Sequence of chain 1.G:
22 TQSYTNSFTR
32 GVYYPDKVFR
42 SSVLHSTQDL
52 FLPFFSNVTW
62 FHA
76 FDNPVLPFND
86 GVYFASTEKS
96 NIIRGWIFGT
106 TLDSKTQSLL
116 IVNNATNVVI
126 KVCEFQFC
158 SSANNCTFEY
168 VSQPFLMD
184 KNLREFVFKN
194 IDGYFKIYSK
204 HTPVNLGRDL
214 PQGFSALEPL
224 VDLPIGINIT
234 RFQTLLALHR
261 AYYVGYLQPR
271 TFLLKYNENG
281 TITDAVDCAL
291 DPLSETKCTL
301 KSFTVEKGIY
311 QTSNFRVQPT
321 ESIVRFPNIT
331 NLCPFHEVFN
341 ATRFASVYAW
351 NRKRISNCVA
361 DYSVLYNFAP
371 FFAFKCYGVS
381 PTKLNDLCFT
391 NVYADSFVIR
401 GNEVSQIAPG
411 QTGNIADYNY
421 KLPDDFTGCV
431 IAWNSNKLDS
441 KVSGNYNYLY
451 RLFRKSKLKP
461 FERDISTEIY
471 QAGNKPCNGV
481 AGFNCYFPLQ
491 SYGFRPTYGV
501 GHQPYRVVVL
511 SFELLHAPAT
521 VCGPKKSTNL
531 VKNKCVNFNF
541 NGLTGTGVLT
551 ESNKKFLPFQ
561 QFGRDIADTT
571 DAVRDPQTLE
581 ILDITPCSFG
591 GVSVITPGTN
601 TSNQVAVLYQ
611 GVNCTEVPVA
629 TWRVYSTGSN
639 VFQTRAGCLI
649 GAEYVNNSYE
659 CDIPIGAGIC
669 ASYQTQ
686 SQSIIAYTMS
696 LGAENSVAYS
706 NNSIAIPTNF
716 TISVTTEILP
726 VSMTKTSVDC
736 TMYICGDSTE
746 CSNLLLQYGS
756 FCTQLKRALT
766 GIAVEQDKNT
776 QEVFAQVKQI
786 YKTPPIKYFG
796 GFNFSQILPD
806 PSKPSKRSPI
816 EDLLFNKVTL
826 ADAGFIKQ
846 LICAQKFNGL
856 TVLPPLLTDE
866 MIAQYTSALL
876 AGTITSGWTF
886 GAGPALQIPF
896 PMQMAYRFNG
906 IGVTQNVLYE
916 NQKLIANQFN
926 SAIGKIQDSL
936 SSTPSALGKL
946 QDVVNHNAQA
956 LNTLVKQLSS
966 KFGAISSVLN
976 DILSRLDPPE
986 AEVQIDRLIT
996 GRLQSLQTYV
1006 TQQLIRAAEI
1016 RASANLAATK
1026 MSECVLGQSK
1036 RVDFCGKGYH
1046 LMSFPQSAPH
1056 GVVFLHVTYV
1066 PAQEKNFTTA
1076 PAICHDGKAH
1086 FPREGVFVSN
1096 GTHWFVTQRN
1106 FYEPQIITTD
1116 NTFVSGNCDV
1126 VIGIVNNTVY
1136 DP

This small molecule binds to this protein.
Small molecule (SMILES): CC(=O)N[C@H]1[C@H](O[C@H]2[C@H](O)[C@@H](NC(C)=O)CO[C@@H]2CO)O[C@H](CO)[C@@H](O)[C@@H]1O

Binding-site contacts:
Ligand atom C4 contacts residue ASN706 of chain 1.G at 4.2 Å.
Ligand atom C1 contacts residue ASN706 of chain 1.G at 1.4 Å.
Ligand atom C7 contacts residue ASN706 of chain 1.G at 3.1 Å.
Ligand atom C6 contacts residue TYR793 of chain 1.A at 3.6 Å (hydrophobic).
Ligand atom C8 contacts residue SER705 of chain 1.G at 3.3 Å.
Ligand atom O7 contacts residue ASN706 of chain 1.G at 3.1 Å (h-bond).
Ligand atom C7 contacts residue SER705 of chain 1.G at 4.2 Å.
Ligand atom O5 contacts residue ASN706 of chain 1.G at 2.4 Å (h-bond).
Ligand atom O5 contacts residue TYR793 of chain 1.A at 4.1 Å.
Ligand atom C5 contacts residue TYR793 of chain 1.A at 3.8 Å (hydrophobic).
Ligand atom C8 contacts residue ASN706 of chain 1.G at 4.3 Å.
Ligand atom C5 contacts residue ASN706 of chain 1.G at 3.7 Å.
Ligand atom C2 contacts residue ASN706 of chain 1.G at 2.4 Å.
Ligand atom N2 contacts residue ASN706 of chain 1.G at 2.9 Å (h-bond).
Ligand atom C3 contacts residue ASN706 of chain 1.G at 3.8 Å.

Sequence of chain 1.A:
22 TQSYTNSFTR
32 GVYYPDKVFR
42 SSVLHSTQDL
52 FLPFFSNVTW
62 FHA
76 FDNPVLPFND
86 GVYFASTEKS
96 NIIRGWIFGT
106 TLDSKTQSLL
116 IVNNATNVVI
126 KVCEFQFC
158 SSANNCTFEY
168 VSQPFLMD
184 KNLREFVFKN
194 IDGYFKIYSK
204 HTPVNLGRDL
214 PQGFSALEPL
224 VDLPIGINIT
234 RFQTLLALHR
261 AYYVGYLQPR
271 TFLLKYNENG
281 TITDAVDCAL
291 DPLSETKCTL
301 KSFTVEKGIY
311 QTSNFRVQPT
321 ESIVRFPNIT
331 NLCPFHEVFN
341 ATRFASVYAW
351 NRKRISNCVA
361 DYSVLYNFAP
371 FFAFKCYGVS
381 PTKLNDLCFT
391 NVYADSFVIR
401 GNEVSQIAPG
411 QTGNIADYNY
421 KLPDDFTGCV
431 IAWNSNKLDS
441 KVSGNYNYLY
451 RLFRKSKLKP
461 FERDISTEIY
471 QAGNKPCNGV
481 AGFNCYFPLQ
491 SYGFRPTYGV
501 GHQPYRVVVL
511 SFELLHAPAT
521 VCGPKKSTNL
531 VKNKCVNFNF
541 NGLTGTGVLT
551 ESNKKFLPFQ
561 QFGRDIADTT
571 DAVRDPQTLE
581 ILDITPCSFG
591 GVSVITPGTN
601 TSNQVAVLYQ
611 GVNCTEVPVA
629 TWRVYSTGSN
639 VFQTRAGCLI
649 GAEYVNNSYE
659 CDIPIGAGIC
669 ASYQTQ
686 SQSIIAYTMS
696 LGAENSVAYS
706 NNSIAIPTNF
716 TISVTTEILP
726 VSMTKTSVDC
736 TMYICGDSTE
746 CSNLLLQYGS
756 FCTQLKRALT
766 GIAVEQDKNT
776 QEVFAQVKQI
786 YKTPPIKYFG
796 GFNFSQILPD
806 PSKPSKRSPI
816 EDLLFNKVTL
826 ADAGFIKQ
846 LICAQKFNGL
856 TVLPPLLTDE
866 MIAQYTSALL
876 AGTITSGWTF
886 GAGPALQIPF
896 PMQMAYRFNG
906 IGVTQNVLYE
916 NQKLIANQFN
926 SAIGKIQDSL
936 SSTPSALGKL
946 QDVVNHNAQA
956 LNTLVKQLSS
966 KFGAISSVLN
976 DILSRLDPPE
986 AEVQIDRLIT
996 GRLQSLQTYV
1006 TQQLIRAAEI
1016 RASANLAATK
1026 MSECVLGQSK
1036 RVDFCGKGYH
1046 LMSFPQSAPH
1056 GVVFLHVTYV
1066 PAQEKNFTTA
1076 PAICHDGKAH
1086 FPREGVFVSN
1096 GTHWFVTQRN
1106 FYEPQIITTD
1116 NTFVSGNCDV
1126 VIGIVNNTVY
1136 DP